A protein and the small-molecule ligand that binds it are described below.
Small molecule (SMILES): CC(=O)N[C@@H]1[C@@H](O)[C@H](O)[C@@H](CO)O[C@H]1O

Sequence of chain 1.I:
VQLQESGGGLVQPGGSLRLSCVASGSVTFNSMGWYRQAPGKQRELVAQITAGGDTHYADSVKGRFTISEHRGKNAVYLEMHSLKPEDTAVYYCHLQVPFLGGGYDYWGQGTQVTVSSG

Binding-site contacts:
Ligand atom O7 contacts residue ASN318 of chain 1.C at 4.4 Å.
Ligand atom O6 contacts residue ASN318 of chain 1.C at 4.0 Å.
Ligand atom O5 contacts residue ASN318 of chain 1.C at 2.4 Å (h-bond).
Ligand atom C2 contacts residue ASN318 of chain 1.C at 2.5 Å.
Ligand atom C8 contacts residue SER9 of chain 1.I at 4.4 Å.
Ligand atom N2 contacts residue ASN318 of chain 1.C at 2.9 Å (h-bond).
Ligand atom C7 contacts residue ASN318 of chain 1.C at 3.9 Å.
Ligand atom C1 contacts residue ASN318 of chain 1.C at 1.4 Å.
Ligand atom C3 contacts residue ASN318 of chain 1.C at 3.8 Å.
Ligand atom C5 contacts residue ASN318 of chain 1.C at 3.7 Å.
Ligand atom O6 contacts residue SER517 of chain 1.C at 4.3 Å.
Ligand atom C4 contacts residue ASN318 of chain 1.C at 4.2 Å.

Sequence of chain 1.C:
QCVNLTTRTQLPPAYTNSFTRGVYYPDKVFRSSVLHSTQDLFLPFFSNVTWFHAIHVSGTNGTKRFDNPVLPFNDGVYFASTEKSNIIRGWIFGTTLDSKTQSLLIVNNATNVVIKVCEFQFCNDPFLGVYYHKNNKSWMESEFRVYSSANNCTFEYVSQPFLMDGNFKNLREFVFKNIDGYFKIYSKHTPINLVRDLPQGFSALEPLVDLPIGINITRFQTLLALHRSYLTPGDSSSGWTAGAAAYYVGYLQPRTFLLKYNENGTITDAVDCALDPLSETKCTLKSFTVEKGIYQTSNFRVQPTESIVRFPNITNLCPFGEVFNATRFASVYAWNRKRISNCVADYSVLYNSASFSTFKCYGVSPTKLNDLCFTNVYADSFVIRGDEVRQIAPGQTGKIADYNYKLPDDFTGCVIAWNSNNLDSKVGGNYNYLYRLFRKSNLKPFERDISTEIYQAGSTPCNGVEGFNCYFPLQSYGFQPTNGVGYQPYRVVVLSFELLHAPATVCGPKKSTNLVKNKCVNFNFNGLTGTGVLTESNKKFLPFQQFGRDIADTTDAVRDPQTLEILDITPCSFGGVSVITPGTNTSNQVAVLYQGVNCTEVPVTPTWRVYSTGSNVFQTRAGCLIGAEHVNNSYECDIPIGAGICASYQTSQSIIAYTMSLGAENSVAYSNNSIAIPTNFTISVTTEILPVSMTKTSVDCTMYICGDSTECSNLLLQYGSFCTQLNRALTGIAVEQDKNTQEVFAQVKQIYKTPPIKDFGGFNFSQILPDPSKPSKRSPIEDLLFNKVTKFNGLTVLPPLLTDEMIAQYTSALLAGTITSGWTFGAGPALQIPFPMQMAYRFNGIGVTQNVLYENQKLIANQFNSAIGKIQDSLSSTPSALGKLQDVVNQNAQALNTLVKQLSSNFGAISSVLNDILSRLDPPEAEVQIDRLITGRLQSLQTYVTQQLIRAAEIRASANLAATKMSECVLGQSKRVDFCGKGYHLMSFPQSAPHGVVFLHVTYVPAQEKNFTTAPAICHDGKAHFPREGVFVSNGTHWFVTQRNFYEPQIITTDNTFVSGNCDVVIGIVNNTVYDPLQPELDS